Binding-site contacts:
Ligand atom OP1 contacts residue THR124 of chain 1.C at 4.0 Å.
Ligand atom OP1 contacts residue THR124 of chain 1.C at 3.8 Å.
Ligand atom C4' contacts residue PRO190 of chain 1.C at 4.3 Å (hydrophobic).
Ligand atom N9 contacts residue PRO190 of chain 1.C at 4.1 Å.
Ligand atom C8 contacts residue PRO190 of chain 1.C at 4.2 Å (hydrophobic).
Ligand atom O4' contacts residue ARG180 of chain 1.C at 4.0 Å.
Ligand atom OP1 contacts residue SER126 of chain 1.C at 2.8 Å (h-bond).
Ligand atom C1' contacts residue ARG180 of chain 1.C at 3.7 Å.
Ligand atom O2 contacts residue GLU113 of chain 1.C at 4.2 Å.
Ligand atom O2' contacts residue SER126 of chain 1.C at 3.6 Å (h-bond).
Ligand atom C8 contacts residue ILE350 of chain 1.C at 4.1 Å (hydrophobic).
Ligand atom O3' contacts residue SER126 of chain 1.C at 3.3 Å.
Ligand atom C4' contacts residue SER126 of chain 1.C at 3.4 Å.
Ligand atom C5' contacts residue SER126 of chain 1.C at 3.9 Å.
Ligand atom O3' contacts residue MET125 of chain 1.C at 4.3 Å.
Ligand atom N3 contacts residue ARG180 of chain 1.C at 4.0 Å.
Ligand atom N1 contacts residue VAL192 of chain 1.C at 4.0 Å.
Ligand atom C3' contacts residue SER126 of chain 1.C at 4.3 Å.
Ligand atom C2 contacts residue ARG180 of chain 1.C at 3.6 Å.
Ligand atom N3 contacts residue VAL192 of chain 1.C at 3.4 Å.
Ligand atom C2 contacts residue VAL192 of chain 1.C at 3.7 Å (hydrophobic).
Ligand atom O2' contacts residue ARG180 of chain 1.C at 3.9 Å.
Ligand atom O4' contacts residue SER126 of chain 1.C at 4.3 Å.
Ligand atom O4' contacts residue PRO190 of chain 1.C at 3.2 Å.
Ligand atom C1' contacts residue PRO190 of chain 1.C at 3.9 Å (hydrophobic).
Ligand atom OP1 contacts residue LYS73 of chain 1.C at 4.1 Å.
Ligand atom O3' contacts residue THR124 of chain 1.C at 4.2 Å.
Ligand atom N7 contacts residue ILE350 of chain 1.C at 3.8 Å.
Ligand atom C4' contacts residue THR124 of chain 1.C at 3.6 Å.
Ligand atom C4 contacts residue ILE350 of chain 1.C at 4.2 Å (hydrophobic).
Ligand atom C5' contacts residue THR124 of chain 1.C at 3.5 Å.
Ligand atom O2' contacts residue MET125 of chain 1.C at 3.6 Å.
Ligand atom C5 contacts residue ILE350 of chain 1.C at 3.6 Å (hydrophobic).
Ligand atom P contacts residue SER126 of chain 1.C at 3.7 Å.
Ligand atom O2' contacts residue THR124 of chain 1.C at 4.1 Å.
Ligand atom C6 contacts residue ILE350 of chain 1.C at 3.8 Å (hydrophobic).
Ligand atom N6 contacts residue ILE350 of chain 1.C at 4.0 Å.
Ligand atom O4' contacts residue THR124 of chain 1.C at 4.3 Å.
Ligand atom N6 contacts residue THR349 of chain 1.C at 3.9 Å.
Ligand atom C4 contacts residue VAL192 of chain 1.C at 3.9 Å (hydrophobic).

This protein binds this small molecule.
Small molecule (SMILES): Nc1ccn([C@@H]2O[C@H](CO[P](=O)(O)O[C@H]3[C@@H](O)[C@H](n4ccc(=O)[nH]c4=O)O[C@@H]3CO[P](=O)(O)O[C@H]3[C@@H](O)[C@H](n4ccc(N)nc4=O)O[C@@H]3CO[P](=O)(O)O[C@H]3[C@@H](O)[C@H](n4ccc(=O)[nH]c4=O)O[C@@H]3CO[P](=O)(O)O[C@H]3[C@@H](O)[C@H](n4cnc5c(=O)nc(N)[nH]c54)O[C@@H]3CO[P](=O)(O)O[C@H]3[C@@H](O)[C@H](n4cnc5c(N)ncnc54)O[C@@H]3CO)[C@@H](O)[C@H]2O)c(=O)n1

Sequence of chain 1.C:
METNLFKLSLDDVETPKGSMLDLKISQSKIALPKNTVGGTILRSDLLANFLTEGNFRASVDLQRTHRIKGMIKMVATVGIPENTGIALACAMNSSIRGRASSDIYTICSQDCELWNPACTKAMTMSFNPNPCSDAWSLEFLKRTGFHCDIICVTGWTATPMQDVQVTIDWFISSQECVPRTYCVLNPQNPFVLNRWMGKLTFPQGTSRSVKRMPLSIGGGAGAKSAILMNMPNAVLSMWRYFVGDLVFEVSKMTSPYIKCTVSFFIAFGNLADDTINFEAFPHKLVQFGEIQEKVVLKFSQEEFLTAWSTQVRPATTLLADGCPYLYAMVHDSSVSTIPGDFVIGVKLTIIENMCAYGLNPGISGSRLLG